Binding-site contacts:
Ligand atom O6 contacts residue ARG135 of chain 5.B at 3.6 Å.
Ligand atom C3 contacts residue ARG56 of chain 4.C at 3.9 Å.
Ligand atom O2S contacts residue ASP59 of chain 4.C at 3.2 Å.
Ligand atom O1S contacts residue ASP59 of chain 4.C at 3.0 Å.
Ligand atom O2S contacts residue ASP58 of chain 4.C at 2.3 Å (salt-bridge).
Ligand atom O3 contacts residue LYS193 of chain 5.A at 2.8 Å (salt-bridge).
Ligand atom O4 contacts residue THR195 of chain 5.A at 3.7 Å.
Ligand atom O6S contacts residue ARG135 of chain 5.B at 3.7 Å.
Ligand atom S2 contacts residue ARG135 of chain 5.B at 4.0 Å.
Ligand atom O3 contacts residue ARG56 of chain 4.C at 3.9 Å.
Ligand atom O6S contacts residue LYS193 of chain 5.A at 3.4 Å.
Ligand atom C3 contacts residue LYS193 of chain 5.A at 3.6 Å.
Ligand atom C5 contacts residue ARG135 of chain 5.B at 4.1 Å.
Ligand atom O4S contacts residue ARG56 of chain 4.C at 2.5 Å (salt-bridge).
Ligand atom O6 contacts residue LYS193 of chain 5.A at 3.5 Å.
Ligand atom O1 contacts residue ASP133 of chain 5.B at 4.1 Å.
Ligand atom N2 contacts residue ARG56 of chain 4.C at 3.9 Å.
Ligand atom C4 contacts residue LYS193 of chain 5.A at 3.4 Å.
Ligand atom C6 contacts residue THR134 of chain 5.B at 3.5 Å.
Ligand atom S2 contacts residue ARG56 of chain 4.C at 3.4 Å (salt-bridge).
Ligand atom C1 contacts residue ASP133 of chain 5.B at 4.0 Å.
Ligand atom O6S contacts residue ASN88 of chain 4.C at 3.9 Å.
Ligand atom S2 contacts residue ASN88 of chain 4.C at 4.0 Å.
Ligand atom O5 contacts residue ARG135 of chain 5.B at 3.2 Å.
Ligand atom O3S contacts residue LYS193 of chain 5.A at 3.1 Å (salt-bridge).
Ligand atom C6 contacts residue ARG135 of chain 5.B at 3.8 Å.
Ligand atom S1 contacts residue ASP59 of chain 4.C at 3.7 Å.
Ligand atom O3S contacts residue THR134 of chain 5.B at 3.3 Å (h-bond).
Ligand atom O3 contacts residue ASP59 of chain 4.C at 4.0 Å.
Ligand atom O6B contacts residue LYS193 of chain 5.A at 4.1 Å.
Ligand atom O5S contacts residue ARG56 of chain 4.C at 3.6 Å (salt-bridge).
Ligand atom O6S contacts residue ARG56 of chain 4.C at 3.7 Å.
Ligand atom O5S contacts residue ASN88 of chain 4.C at 3.0 Å (h-bond).
Ligand atom C5 contacts residue THR134 of chain 5.B at 3.9 Å.
Ligand atom O5S contacts residue ARG135 of chain 5.B at 3.6 Å.
Ligand atom C2 contacts residue LYS193 of chain 5.A at 3.6 Å.
Ligand atom O2S contacts residue ARG56 of chain 4.C at 4.1 Å.
Ligand atom O1S contacts residue ASP58 of chain 4.C at 4.1 Å.
Ligand atom S1 contacts residue ASP58 of chain 4.C at 3.7 Å.
Ligand atom O5 contacts residue LYS193 of chain 5.A at 3.6 Å.

This small molecule binds to this protein.
Small molecule (SMILES): O=C(O)[C@@H]1O[C@@H](O[C@H]2[C@H](O)[C@@H](NS(=O)(=O)O)[C@@H](O)O[C@@H]2COS(=O)(=O)O)[C@H](OS(=O)(=O)O)[C@@H](O)[C@@H]1O[C@H]1O[C@H](COS(=O)(=O)O)[C@@H](O)[C@H](O)[C@H]1NS(=O)(=O)O

Sequence of chain 5.B:
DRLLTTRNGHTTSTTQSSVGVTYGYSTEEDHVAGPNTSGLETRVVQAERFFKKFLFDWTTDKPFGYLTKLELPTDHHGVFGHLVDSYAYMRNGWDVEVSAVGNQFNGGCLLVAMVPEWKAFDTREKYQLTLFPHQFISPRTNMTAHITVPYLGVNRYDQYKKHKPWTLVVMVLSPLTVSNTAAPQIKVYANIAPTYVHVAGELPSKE

Sequence of chain 5.A:
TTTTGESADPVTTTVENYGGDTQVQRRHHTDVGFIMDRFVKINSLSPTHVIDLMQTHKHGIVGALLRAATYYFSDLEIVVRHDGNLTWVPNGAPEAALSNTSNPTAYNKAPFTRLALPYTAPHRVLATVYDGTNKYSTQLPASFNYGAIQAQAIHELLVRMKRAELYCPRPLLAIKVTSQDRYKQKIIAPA

Sequence of chain 4.C:
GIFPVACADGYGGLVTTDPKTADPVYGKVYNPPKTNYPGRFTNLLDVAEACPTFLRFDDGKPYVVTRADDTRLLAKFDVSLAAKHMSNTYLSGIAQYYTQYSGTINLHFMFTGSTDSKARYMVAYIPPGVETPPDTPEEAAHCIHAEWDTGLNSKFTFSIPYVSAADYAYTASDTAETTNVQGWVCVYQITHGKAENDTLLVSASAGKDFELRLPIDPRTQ